Sequence of chain 2.A:
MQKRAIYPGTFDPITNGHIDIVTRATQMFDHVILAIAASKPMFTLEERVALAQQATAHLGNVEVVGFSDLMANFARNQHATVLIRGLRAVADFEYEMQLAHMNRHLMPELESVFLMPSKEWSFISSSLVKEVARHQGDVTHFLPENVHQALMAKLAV

A protein and the small-molecule ligand that binds it are described below.
Small molecule (SMILES): COc1ccc2[nH]c(C)cc2c1

Binding-site contacts:
Ligand atom C5 contacts residue ARG88 of chain 2.A at 3.2 Å.
Ligand atom C9 contacts residue ARG88 of chain 2.A at 4.4 Å.
Ligand atom C10 contacts residue THR10 of chain 2.A at 3.8 Å.
Ligand atom C2 contacts residue ARG88 of chain 2.A at 3.6 Å.
Ligand atom C5 contacts residue PRO8 of chain 2.A at 3.9 Å (hydrophobic).
Ligand atom O11 contacts residue LEU102 of chain 2.A at 4.3 Å.
Ligand atom O11 contacts residue LEU86 of chain 2.A at 4.2 Å.
Ligand atom C10 contacts residue PHE70 of chain 2.A at 4.5 Å (hydrophobic).
Ligand atom C4 contacts residue MET74 of chain 2.A at 3.6 Å (hydrophobic).
Ligand atom C8 contacts residue DMS1 of chain 2.F at 3.2 Å.
Ligand atom C10 contacts residue GLY9 of chain 2.A at 3.4 Å.
Ligand atom C2 contacts residue MET74 of chain 2.A at 4.2 Å (hydrophobic).
Ligand atom C6 contacts residue ARG88 of chain 2.A at 3.6 Å.
Ligand atom C8 contacts residue MET74 of chain 2.A at 3.7 Å (hydrophobic).
Ligand atom C7 contacts residue PRO8 of chain 2.A at 4.5 Å (hydrophobic).
Ligand atom O11 contacts residue MET74 of chain 2.A at 3.5 Å.
Ligand atom C6 contacts residue GLY9 of chain 2.A at 3.7 Å.
Ligand atom C10 contacts residue ALA37 of chain 2.A at 3.4 Å (hydrophobic).
Ligand atom C9 contacts residue MET74 of chain 2.A at 3.5 Å (hydrophobic).
Ligand atom C2 contacts residue PRO8 of chain 2.A at 4.1 Å (hydrophobic).
Ligand atom N3 contacts residue MET74 of chain 2.A at 4.4 Å.
Ligand atom C1 contacts residue MET74 of chain 2.A at 3.9 Å (hydrophobic).
Ligand atom C6 contacts residue PRO8 of chain 2.A at 3.7 Å (hydrophobic).
Ligand atom C8 contacts residue ASN106 of chain 2.A at 4.1 Å.
Ligand atom C12 contacts residue LEU102 of chain 2.A at 3.6 Å (hydrophobic).
Ligand atom C4 contacts residue DMS1 of chain 2.F at 3.0 Å.
Ligand atom C1 contacts residue DMS1 of chain 2.F at 4.3 Å.
Ligand atom C7 contacts residue GLY9 of chain 2.A at 4.0 Å.
Ligand atom O11 contacts residue ASN106 of chain 2.A at 2.8 Å (h-bond).
Ligand atom C5 contacts residue MET74 of chain 2.A at 4.2 Å (hydrophobic).
Ligand atom C9 contacts residue ASN106 of chain 2.A at 3.8 Å.
Ligand atom O11 contacts residue ARG88 of chain 2.A at 4.3 Å.
Ligand atom C12 contacts residue ASN106 of chain 2.A at 3.5 Å.
Ligand atom C12 contacts residue ARG88 of chain 2.A at 3.4 Å.
Ligand atom C12 contacts residue GLU99 of chain 2.A at 3.6 Å.
Ligand atom C9 contacts residue LEU102 of chain 2.A at 4.5 Å (hydrophobic).